A protein and the small-molecule ligand that binds it are described below.
Small molecule (SMILES): CN1[C@@H]2CC[C@H]1CC(OC(=O)c1c[nH]c3ccccc13)C2

Sequence of chain 1.A:
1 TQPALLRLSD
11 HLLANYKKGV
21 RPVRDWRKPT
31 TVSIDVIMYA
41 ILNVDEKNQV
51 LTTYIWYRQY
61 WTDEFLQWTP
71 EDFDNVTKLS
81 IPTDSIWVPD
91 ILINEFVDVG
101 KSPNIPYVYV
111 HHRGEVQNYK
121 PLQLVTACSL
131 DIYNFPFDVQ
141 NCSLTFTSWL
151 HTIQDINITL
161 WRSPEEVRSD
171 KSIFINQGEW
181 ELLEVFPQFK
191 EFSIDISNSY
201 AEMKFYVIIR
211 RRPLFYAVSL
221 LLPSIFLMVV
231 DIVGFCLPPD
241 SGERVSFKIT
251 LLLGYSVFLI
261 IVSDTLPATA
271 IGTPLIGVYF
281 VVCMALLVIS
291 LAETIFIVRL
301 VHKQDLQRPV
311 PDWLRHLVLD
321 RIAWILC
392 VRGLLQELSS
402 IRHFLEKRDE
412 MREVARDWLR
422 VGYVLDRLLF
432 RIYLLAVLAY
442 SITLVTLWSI

Sequence of chain 1.C:
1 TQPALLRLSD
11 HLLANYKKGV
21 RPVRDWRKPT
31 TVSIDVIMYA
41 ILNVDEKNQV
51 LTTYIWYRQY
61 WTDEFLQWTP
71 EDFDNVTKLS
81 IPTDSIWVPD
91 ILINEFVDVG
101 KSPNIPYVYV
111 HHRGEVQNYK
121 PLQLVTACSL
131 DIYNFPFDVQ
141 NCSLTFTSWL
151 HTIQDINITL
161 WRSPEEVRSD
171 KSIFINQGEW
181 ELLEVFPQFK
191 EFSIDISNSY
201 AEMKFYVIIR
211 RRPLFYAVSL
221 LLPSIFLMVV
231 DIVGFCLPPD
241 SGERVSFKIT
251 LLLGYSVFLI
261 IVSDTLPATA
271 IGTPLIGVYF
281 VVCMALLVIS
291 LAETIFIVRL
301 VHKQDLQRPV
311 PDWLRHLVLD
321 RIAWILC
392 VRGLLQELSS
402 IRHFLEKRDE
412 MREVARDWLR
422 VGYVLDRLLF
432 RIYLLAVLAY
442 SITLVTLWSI

Binding-site contacts:
Ligand atom C12 contacts residue ILE37 of chain 1.A at 4.3 Å (hydrophobic).
Ligand atom C2 contacts residue TRP149 of chain 1.C at 3.8 Å (hydrophobic).
Ligand atom C15 contacts residue ASP35 of chain 1.A at 3.8 Å.
Ligand atom C18 contacts residue ASP35 of chain 1.A at 4.0 Å.
Ligand atom C7 contacts residue TRP149 of chain 1.C at 4.1 Å (hydrophobic).
Ligand atom C17 contacts residue TYR119 of chain 1.A at 4.3 Å (hydrophobic).
Ligand atom C6 contacts residue ILE194 of chain 1.C at 4.3 Å (hydrophobic).
Ligand atom C16 contacts residue ARG58 of chain 1.A at 3.8 Å.
Ligand atom O4 contacts residue ARG58 of chain 1.A at 4.3 Å.
Ligand atom C7 contacts residue TYR200 of chain 1.C at 3.5 Å (hydrophobic).
Ligand atom C11 contacts residue ILE37 of chain 1.A at 2.9 Å (hydrophobic).
Ligand atom C15 contacts residue ILE37 of chain 1.A at 4.4 Å (hydrophobic).
Ligand atom C8 contacts residue TRP149 of chain 1.C at 4.5 Å (hydrophobic).
Ligand atom C8 contacts residue SER148 of chain 1.C at 4.2 Å.
Ligand atom C21 contacts residue ARG162 of chain 1.A at 3.1 Å.
Ligand atom O4 contacts residue TYR119 of chain 1.A at 4.0 Å.
Ligand atom C21 contacts residue ASP35 of chain 1.A at 2.8 Å.
Ligand atom N1 contacts residue ASN94 of chain 1.C at 4.0 Å.
Ligand atom N1 contacts residue TRP149 of chain 1.C at 4.3 Å.
Ligand atom C21 contacts residue ARG58 of chain 1.A at 3.9 Å.
Ligand atom C8 contacts residue ASN94 of chain 1.C at 4.0 Å.
Ligand atom N10 contacts residue TRP56 of chain 1.A at 4.4 Å.
Ligand atom C3 contacts residue TRP149 of chain 1.C at 4.2 Å (hydrophobic).
Ligand atom O3 contacts residue TRP56 of chain 1.A at 4.5 Å.
Ligand atom C13 contacts residue ASP35 of chain 1.A at 2.9 Å.
Ligand atom C1 contacts residue TRP149 of chain 1.C at 3.4 Å (hydrophobic).
Ligand atom C11 contacts residue TRP56 of chain 1.A at 3.9 Å (hydrophobic).
Ligand atom C8 contacts residue TYR200 of chain 1.C at 4.3 Å (hydrophobic).
Ligand atom C3 contacts residue TRP56 of chain 1.A at 3.9 Å (hydrophobic).
Ligand atom N10 contacts residue ILE37 of chain 1.A at 3.0 Å.
Ligand atom C13 contacts residue ARG58 of chain 1.A at 3.4 Å.
Ligand atom C4 contacts residue TRP56 of chain 1.A at 3.6 Å (hydrophobic).
Ligand atom C18 contacts residue ARG58 of chain 1.A at 3.6 Å.
Ligand atom C6 contacts residue TYR200 of chain 1.C at 3.9 Å (hydrophobic).
Ligand atom C12 contacts residue ARG58 of chain 1.A at 4.3 Å.
Ligand atom C15 contacts residue ARG58 of chain 1.A at 4.3 Å.
Ligand atom C5 contacts residue ASN94 of chain 1.C at 4.4 Å.
Ligand atom C13 contacts residue ARG162 of chain 1.A at 3.2 Å.
Ligand atom C8 contacts residue THR147 of chain 1.C at 4.0 Å.
Ligand atom C17 contacts residue ARG58 of chain 1.A at 3.6 Å.